Sequence of chain 2.A:
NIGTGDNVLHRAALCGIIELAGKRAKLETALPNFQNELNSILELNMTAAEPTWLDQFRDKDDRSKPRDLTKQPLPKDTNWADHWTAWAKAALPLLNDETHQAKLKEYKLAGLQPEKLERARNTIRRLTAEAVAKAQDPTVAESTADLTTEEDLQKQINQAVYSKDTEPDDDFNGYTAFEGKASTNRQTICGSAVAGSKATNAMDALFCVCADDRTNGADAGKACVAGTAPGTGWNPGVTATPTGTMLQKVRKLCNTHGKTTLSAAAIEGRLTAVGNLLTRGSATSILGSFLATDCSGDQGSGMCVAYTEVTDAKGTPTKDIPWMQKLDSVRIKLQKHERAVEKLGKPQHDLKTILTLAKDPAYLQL

Binding-site contacts:
Ligand atom C2 contacts residue ASN68 of chain 2.A at 2.5 Å.
Ligand atom O2 contacts residue TRP103 of chain 2.A at 3.2 Å (h-bond).
Ligand atom C8 contacts residue VAL155 of chain 2.A at 3.7 Å (hydrophobic).
Ligand atom O2 contacts residue THR101 of chain 2.A at 3.5 Å.
Ligand atom O3 contacts residue ASP100 of chain 2.A at 2.7 Å (salt-bridge).
Ligand atom O5 contacts residue TRP103 of chain 2.A at 3.2 Å (h-bond).
Ligand atom C8 contacts residue THR151 of chain 2.A at 3.6 Å.
Ligand atom C3 contacts residue ASP100 of chain 2.A at 3.3 Å.
Ligand atom C2 contacts residue ASN102 of chain 2.A at 3.6 Å.
Ligand atom C5 contacts residue ARG148 of chain 2.A at 3.8 Å.
Ligand atom N2 contacts residue TRP76 of chain 2.A at 3.5 Å.
Ligand atom O4 contacts residue ARG148 of chain 2.A at 3.3 Å (salt-bridge).
Ligand atom C5 contacts residue ASN68 of chain 2.A at 3.6 Å.
Ligand atom O4 contacts residue ASN102 of chain 2.A at 3.8 Å.
Ligand atom C1 contacts residue TRP103 of chain 2.A at 3.8 Å (hydrophobic).
Ligand atom C3 contacts residue THR101 of chain 2.A at 3.4 Å.
Ligand atom O4 contacts residue ASP100 of chain 2.A at 2.8 Å (salt-bridge).
Ligand atom O7 contacts residue TRP110 of chain 2.A at 3.1 Å (h-bond).
Ligand atom C2 contacts residue THR101 of chain 2.A at 3.7 Å.
Ligand atom C1 contacts residue ASN68 of chain 2.A at 1.4 Å.
Ligand atom O6 contacts residue ARG148 of chain 2.A at 3.5 Å.
Ligand atom O6 contacts residue THR101 of chain 2.A at 3.7 Å.
Ligand atom O6 contacts residue TRP103 of chain 2.A at 3.6 Å.
Ligand atom C1 contacts residue TRP103 of chain 2.A at 3.7 Å (hydrophobic).
Ligand atom O4 contacts residue TRP103 of chain 2.A at 3.3 Å (h-bond).
Ligand atom O5 contacts residue ASN68 of chain 2.A at 2.3 Å (h-bond).
Ligand atom C1 contacts residue TRP76 of chain 2.A at 3.8 Å (hydrophobic).
Ligand atom C2 contacts residue ASP100 of chain 2.A at 3.5 Å.
Ligand atom O3 contacts residue TRP110 of chain 2.A at 3.1 Å (h-bond).
Ligand atom O3 contacts residue THR101 of chain 2.A at 3.7 Å.
Ligand atom C7 contacts residue ASN68 of chain 2.A at 3.7 Å.
Ligand atom O6 contacts residue ASN102 of chain 2.A at 3.3 Å (h-bond).
Ligand atom C6 contacts residue ASN102 of chain 2.A at 3.8 Å.
Ligand atom C5 contacts residue TRP110 of chain 2.A at 3.6 Å (hydrophobic).
Ligand atom O2 contacts residue ASN102 of chain 2.A at 2.8 Å (h-bond).
Ligand atom C8 contacts residue TRP76 of chain 2.A at 3.6 Å (hydrophobic).
Ligand atom N2 contacts residue ASN68 of chain 2.A at 3.0 Å (h-bond).
Ligand atom O3 contacts residue PRO98 of chain 2.A at 3.4 Å.
Ligand atom O7 contacts residue ARG148 of chain 2.A at 3.1 Å (salt-bridge).
Ligand atom O4 contacts residue ASN102 of chain 2.A at 3.5 Å.

This protein binds this small molecule.
Small molecule (SMILES): CC(=O)N[C@H]1[C@H](O[C@H]2[C@H](O)[C@@H](NC(C)=O)CO[C@@H]2CO)O[C@H](CO)[C@@H](O[C@@H]2O[C@H](CO[C@H]3O[C@H](CO)[C@@H](O)[C@H](O)[C@@H]3O)[C@@H](O)[C@H](O[C@H]3O[C@H](CO)[C@@H](O)[C@H](O)[C@@H]3O[C@H]3O[C@H](CO)[C@@H](O)[C@H](O)[C@@H]3O)[C@@H]2O)[C@@H]1O

Sequence of chain 3.A:
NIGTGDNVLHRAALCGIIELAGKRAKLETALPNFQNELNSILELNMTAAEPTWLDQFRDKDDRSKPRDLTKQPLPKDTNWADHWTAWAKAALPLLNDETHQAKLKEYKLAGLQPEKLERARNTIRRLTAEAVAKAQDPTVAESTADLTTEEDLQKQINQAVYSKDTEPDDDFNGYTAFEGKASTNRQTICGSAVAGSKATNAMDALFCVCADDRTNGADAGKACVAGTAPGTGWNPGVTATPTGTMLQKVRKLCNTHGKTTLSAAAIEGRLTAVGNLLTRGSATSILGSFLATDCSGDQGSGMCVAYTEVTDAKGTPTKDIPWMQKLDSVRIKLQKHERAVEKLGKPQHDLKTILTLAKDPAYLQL